Sequence of chain 1.K:
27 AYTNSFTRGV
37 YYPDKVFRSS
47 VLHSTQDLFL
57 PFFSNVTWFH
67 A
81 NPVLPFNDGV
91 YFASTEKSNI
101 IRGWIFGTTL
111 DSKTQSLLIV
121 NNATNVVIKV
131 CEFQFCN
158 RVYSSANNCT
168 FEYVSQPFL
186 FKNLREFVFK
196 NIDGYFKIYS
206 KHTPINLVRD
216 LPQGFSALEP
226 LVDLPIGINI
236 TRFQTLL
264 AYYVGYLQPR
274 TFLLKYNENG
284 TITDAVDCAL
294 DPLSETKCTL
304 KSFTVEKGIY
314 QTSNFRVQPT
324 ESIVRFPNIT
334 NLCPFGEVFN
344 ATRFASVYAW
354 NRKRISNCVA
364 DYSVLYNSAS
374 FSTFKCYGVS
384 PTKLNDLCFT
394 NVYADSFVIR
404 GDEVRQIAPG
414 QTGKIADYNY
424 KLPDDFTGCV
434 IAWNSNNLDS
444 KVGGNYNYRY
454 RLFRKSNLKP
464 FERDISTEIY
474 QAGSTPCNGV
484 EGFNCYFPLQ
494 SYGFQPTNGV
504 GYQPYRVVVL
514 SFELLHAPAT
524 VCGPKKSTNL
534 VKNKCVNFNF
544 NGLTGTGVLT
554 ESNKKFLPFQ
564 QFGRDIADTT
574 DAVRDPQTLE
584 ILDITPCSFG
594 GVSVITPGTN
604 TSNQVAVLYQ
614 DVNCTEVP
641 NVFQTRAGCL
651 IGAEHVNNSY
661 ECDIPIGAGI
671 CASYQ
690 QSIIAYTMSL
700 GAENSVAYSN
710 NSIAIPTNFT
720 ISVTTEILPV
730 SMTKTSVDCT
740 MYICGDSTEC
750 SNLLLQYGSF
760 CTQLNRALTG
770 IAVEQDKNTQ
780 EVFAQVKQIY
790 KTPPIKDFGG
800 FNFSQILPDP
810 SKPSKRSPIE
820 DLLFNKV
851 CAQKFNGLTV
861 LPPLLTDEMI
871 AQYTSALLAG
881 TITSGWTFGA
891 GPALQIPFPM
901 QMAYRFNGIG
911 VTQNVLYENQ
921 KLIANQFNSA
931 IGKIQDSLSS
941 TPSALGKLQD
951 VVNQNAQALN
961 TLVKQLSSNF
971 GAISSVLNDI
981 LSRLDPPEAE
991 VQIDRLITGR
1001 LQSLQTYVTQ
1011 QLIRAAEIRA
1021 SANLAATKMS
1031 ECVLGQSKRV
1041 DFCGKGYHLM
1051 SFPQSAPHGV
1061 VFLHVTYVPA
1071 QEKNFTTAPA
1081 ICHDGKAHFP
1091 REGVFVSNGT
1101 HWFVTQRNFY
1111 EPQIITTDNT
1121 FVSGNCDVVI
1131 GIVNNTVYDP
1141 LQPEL

The small molecule below binds the protein below.
Small molecule (SMILES): CC(=O)N[C@H]1[C@H](O[C@H]2[C@H](O)[C@@H](NC(C)=O)CO[C@@H]2CO)O[C@H](CO)[C@@H](O)[C@@H]1O

Binding-site contacts:
Ligand atom C5 contacts residue LEU922 of chain 1.K at 4.2 Å (hydrophobic).
Ligand atom O6 contacts residue GLN926 of chain 1.K at 2.9 Å (h-bond).
Ligand atom O4 contacts residue LEU922 of chain 1.K at 3.9 Å.
Ligand atom C6 contacts residue GLN926 of chain 1.K at 4.1 Å.
Ligand atom O5 contacts residue ASN717 of chain 1.K at 2.4 Å (h-bond).
Ligand atom C1 contacts residue GLN1071 of chain 1.K at 4.0 Å.
Ligand atom O5 contacts residue GLN1071 of chain 1.K at 3.9 Å.
Ligand atom C4 contacts residue ASN717 of chain 1.K at 4.4 Å.
Ligand atom C1 contacts residue LEU922 of chain 1.K at 4.5 Å (hydrophobic).
Ligand atom C2 contacts residue ASN717 of chain 1.K at 2.5 Å.
Ligand atom O7 contacts residue GLN1071 of chain 1.K at 3.2 Å (h-bond).
Ligand atom N2 contacts residue LEU922 of chain 1.K at 4.3 Å.
Ligand atom C1 contacts residue ASN717 of chain 1.K at 1.5 Å.
Ligand atom N2 contacts residue ASN717 of chain 1.K at 2.9 Å (h-bond).
Ligand atom C3 contacts residue ASN717 of chain 1.K at 3.8 Å.
Ligand atom C5 contacts residue ASN717 of chain 1.K at 3.7 Å.
Ligand atom C8 contacts residue LEU922 of chain 1.K at 3.5 Å (hydrophobic).
Ligand atom O7 contacts residue ASN717 of chain 1.K at 3.4 Å (h-bond).
Ligand atom C8 contacts residue ASN925 of chain 1.K at 4.1 Å.
Ligand atom C2 contacts residue GLN1071 of chain 1.K at 4.3 Å.
Ligand atom O6 contacts residue LEU922 of chain 1.K at 4.4 Å.
Ligand atom C7 contacts residue GLN1071 of chain 1.K at 4.0 Å.
Ligand atom C7 contacts residue ASN717 of chain 1.K at 3.3 Å.
Ligand atom C8 contacts residue ASN717 of chain 1.K at 4.4 Å.
Ligand atom C7 contacts residue LEU922 of chain 1.K at 3.5 Å (hydrophobic).
Ligand atom O7 contacts residue LEU922 of chain 1.K at 3.3 Å.
Ligand atom C5 contacts residue GLN926 of chain 1.K at 4.3 Å.